The small molecule below binds the protein below.
Small molecule (SMILES): CC(=O)N[C@H]1[C@H](O[C@H]2[C@H](O)[C@@H](NC(C)=O)CO[C@@H]2CO)O[C@H](CO)[C@@H](O)[C@@H]1O

Sequence of chain 1.A:
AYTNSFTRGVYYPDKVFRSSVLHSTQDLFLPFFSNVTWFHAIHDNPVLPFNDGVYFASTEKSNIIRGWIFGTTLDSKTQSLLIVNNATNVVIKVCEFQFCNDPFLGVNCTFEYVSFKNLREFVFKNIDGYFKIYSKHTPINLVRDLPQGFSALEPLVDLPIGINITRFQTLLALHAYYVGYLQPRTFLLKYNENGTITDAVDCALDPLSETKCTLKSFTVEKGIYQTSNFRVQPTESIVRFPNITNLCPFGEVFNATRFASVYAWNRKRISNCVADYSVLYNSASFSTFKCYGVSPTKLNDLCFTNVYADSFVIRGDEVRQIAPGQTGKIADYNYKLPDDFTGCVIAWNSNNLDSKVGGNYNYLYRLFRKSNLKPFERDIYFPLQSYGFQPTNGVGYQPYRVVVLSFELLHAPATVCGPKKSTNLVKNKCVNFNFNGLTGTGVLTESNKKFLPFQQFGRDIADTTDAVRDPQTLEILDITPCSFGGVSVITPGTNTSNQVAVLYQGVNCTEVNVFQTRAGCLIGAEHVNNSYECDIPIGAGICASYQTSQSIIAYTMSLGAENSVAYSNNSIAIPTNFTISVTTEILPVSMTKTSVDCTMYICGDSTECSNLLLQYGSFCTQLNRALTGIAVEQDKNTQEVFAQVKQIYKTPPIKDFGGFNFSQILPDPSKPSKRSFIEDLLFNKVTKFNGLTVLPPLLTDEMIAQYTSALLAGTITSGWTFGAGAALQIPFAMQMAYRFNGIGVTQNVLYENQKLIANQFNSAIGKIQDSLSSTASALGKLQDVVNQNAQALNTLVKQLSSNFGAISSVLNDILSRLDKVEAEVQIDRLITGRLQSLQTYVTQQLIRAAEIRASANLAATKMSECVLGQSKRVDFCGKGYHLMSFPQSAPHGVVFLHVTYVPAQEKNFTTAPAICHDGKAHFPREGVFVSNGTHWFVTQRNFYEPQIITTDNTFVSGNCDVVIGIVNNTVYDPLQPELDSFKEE

Binding-site contacts:
Ligand atom C2 contacts residue GLN1071 of chain 1.A at 4.5 Å.
Ligand atom C1 contacts residue PHE718 of chain 1.A at 4.4 Å (hydrophobic).
Ligand atom O7 contacts residue ASN717 of chain 1.A at 4.0 Å.
Ligand atom C7 contacts residue ASN717 of chain 1.A at 3.5 Å.
Ligand atom C7 contacts residue LEU922 of chain 1.A at 4.3 Å (hydrophobic).
Ligand atom C3 contacts residue LEU922 of chain 1.A at 4.4 Å (hydrophobic).
Ligand atom O5 contacts residue PHE718 of chain 1.A at 4.2 Å.
Ligand atom C4 contacts residue LEU922 of chain 1.A at 4.2 Å (hydrophobic).
Ligand atom O5 contacts residue ASN717 of chain 1.A at 2.4 Å (h-bond).
Ligand atom O7 contacts residue LEU922 of chain 1.A at 4.2 Å.
Ligand atom O7 contacts residue ASN925 of chain 1.A at 3.9 Å.
Ligand atom C3 contacts residue ASN717 of chain 1.A at 3.7 Å.
Ligand atom N2 contacts residue LEU922 of chain 1.A at 4.4 Å.
Ligand atom O5 contacts residue GLN1071 of chain 1.A at 3.6 Å (h-bond).
Ligand atom C8 contacts residue ASN717 of chain 1.A at 4.4 Å.
Ligand atom N2 contacts residue ASN717 of chain 1.A at 2.7 Å (h-bond).
Ligand atom O5 contacts residue GLN926 of chain 1.A at 4.3 Å.
Ligand atom C8 contacts residue ASN925 of chain 1.A at 4.5 Å.
Ligand atom C5 contacts residue LEU922 of chain 1.A at 4.2 Å (hydrophobic).
Ligand atom O6 contacts residue PHE718 of chain 1.A at 4.3 Å.
Ligand atom O7 contacts residue GLN1071 of chain 1.A at 4.2 Å.
Ligand atom C8 contacts residue GLN926 of chain 1.A at 4.1 Å.
Ligand atom C2 contacts residue ASN717 of chain 1.A at 2.4 Å.
Ligand atom C6 contacts residue GLN926 of chain 1.A at 3.7 Å.
Ligand atom C1 contacts residue ASN717 of chain 1.A at 1.4 Å.
Ligand atom C5 contacts residue ASN717 of chain 1.A at 3.6 Å.
Ligand atom C1 contacts residue GLN1071 of chain 1.A at 4.0 Å.
Ligand atom O4 contacts residue LEU922 of chain 1.A at 3.4 Å.
Ligand atom C4 contacts residue ASN717 of chain 1.A at 4.2 Å.
Ligand atom C5 contacts residue GLN926 of chain 1.A at 3.8 Å.
Ligand atom O6 contacts residue GLN926 of chain 1.A at 3.1 Å (h-bond).